Sequence of chain 2.A:
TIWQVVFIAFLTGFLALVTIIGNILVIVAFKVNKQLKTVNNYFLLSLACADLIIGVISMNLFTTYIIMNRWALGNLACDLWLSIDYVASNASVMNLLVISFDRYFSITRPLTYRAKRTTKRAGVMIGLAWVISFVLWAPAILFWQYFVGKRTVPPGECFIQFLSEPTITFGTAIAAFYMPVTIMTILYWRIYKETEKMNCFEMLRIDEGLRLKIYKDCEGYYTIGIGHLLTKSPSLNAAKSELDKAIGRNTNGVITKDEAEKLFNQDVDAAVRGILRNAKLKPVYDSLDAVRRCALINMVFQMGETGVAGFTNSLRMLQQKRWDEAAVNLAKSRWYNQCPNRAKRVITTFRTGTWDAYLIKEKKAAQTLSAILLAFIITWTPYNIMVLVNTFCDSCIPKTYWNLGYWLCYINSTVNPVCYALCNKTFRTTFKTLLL

A protein and the small-molecule ligand that binds it are described below.
Small molecule (SMILES): C[N+]1(C)[C@@H]2CC(OC(=O)C(O)(c3cccs3)c3cccs3)C[C@H]1[C@@H]1O[C@@H]12

Binding-site contacts:
Ligand atom O33 contacts residue PHE184 of chain 2.A at 4.0 Å.
Ligand atom O10 contacts residue SER96 of chain 2.A at 3.9 Å.
Ligand atom C28 contacts residue TYR390 of chain 2.A at 3.9 Å (hydrophobic).
Ligand atom C12 contacts residue ILE61 of chain 2.A at 4.0 Å (hydrophobic).
Ligand atom C35 contacts residue LEU170 of chain 2.A at 3.8 Å (hydrophobic).
Ligand atom C5 contacts residue CYS416 of chain 2.A at 4.0 Å (hydrophobic).
Ligand atom N2 contacts residue SER96 of chain 2.A at 4.0 Å.
Ligand atom C4 contacts residue TYR390 of chain 2.A at 3.9 Å (hydrophobic).
Ligand atom C12 contacts residue ASP92 of chain 2.A at 2.9 Å.
Ligand atom C36 contacts residue THR176 of chain 2.A at 3.5 Å.
Ligand atom C4 contacts residue CYS416 of chain 2.A at 4.0 Å (hydrophobic).
Ligand atom C30 contacts residue ASN391 of chain 2.A at 3.8 Å.
Ligand atom C9 contacts residue TYR93 of chain 2.A at 3.6 Å (hydrophobic).
Ligand atom C41 contacts residue TRP144 of chain 2.A at 3.9 Å (hydrophobic).
Ligand atom C36 contacts residue LEU170 of chain 2.A at 3.5 Å (hydrophobic).
Ligand atom C8 contacts residue TYR93 of chain 2.A at 3.8 Å (hydrophobic).
Ligand atom C1 contacts residue TRP387 of chain 2.A at 4.0 Å (hydrophobic).
Ligand atom O10 contacts residue TYR93 of chain 2.A at 3.1 Å.
Ligand atom C35 contacts residue TYR93 of chain 2.A at 3.2 Å (hydrophobic).
Ligand atom S44 contacts residue ALA183 of chain 2.A at 3.7 Å.
Ligand atom O33 contacts residue ALA180 of chain 2.A at 3.7 Å.
Ligand atom C1 contacts residue CYS416 of chain 2.A at 3.5 Å (hydrophobic).
Ligand atom C12 contacts residue SER96 of chain 2.A at 3.7 Å.
Ligand atom C6 contacts residue TRP387 of chain 2.A at 3.5 Å (hydrophobic).
Ligand atom C34 contacts residue TYR93 of chain 2.A at 3.5 Å (hydrophobic).
Ligand atom C4 contacts residue TYR413 of chain 2.A at 4.0 Å (hydrophobic).
Ligand atom C43 contacts residue ALA183 of chain 2.A at 3.9 Å (hydrophobic).
Ligand atom S44 contacts residue TRP387 of chain 2.A at 3.8 Å.
Ligand atom O29 contacts residue ASN391 of chain 2.A at 3.1 Å (h-bond).
Ligand atom C7 contacts residue SER96 of chain 2.A at 3.3 Å.
Ligand atom O11 contacts residue TYR390 of chain 2.A at 3.4 Å.
Ligand atom C8 contacts residue SER96 of chain 2.A at 3.6 Å.
Ligand atom C9 contacts residue TYR413 of chain 2.A at 3.9 Å (hydrophobic).
Ligand atom C43 contacts residue ASN97 of chain 2.A at 3.8 Å.
Ligand atom O33 contacts residue ASN391 of chain 2.A at 2.7 Å (h-bond).
Ligand atom S37 contacts residue THR176 of chain 2.A at 3.8 Å.
Ligand atom O29 contacts residue TRP387 of chain 2.A at 3.6 Å.
Ligand atom C28 contacts residue ASN391 of chain 2.A at 3.6 Å.
Ligand atom C3 contacts residue TYR413 of chain 2.A at 3.6 Å (hydrophobic).
Ligand atom C42 contacts residue TRP144 of chain 2.A at 3.4 Å (hydrophobic).